Binding-site contacts:
Ligand atom C2 contacts residue TYR149 of chain 1.A at 3.6 Å (hydrophobic).
Ligand atom C8 contacts residue ARG155 of chain 1.A at 3.2 Å.
Ligand atom C6 contacts residue THR151 of chain 1.A at 3.9 Å.
Ligand atom O7 contacts residue ASP99 of chain 1.A at 2.8 Å (salt-bridge).
Ligand atom C8 contacts residue THR151 of chain 1.A at 3.7 Å.
Ligand atom O1 contacts residue ASP99 of chain 1.A at 3.4 Å.
Ligand atom O6 contacts residue ARG155 of chain 1.A at 3.1 Å (salt-bridge).
Ligand atom C3 contacts residue PHE125 of chain 1.A at 3.6 Å (hydrophobic).
Ligand atom O1 contacts residue TYR149 of chain 1.A at 3.9 Å.
Ligand atom N2 contacts residue GLY152 of chain 1.A at 3.8 Å.
Ligand atom C7 contacts residue TYR149 of chain 1.A at 3.8 Å (hydrophobic).
Ligand atom C1 contacts residue ASN150 of chain 1.A at 3.8 Å.
Ligand atom C5 contacts residue TYR102 of chain 1.A at 4.0 Å (hydrophobic).
Ligand atom C6 contacts residue TYR102 of chain 1.A at 3.6 Å (hydrophobic).
Ligand atom C8 contacts residue TYR149 of chain 1.A at 3.2 Å (hydrophobic).
Ligand atom O7 contacts residue GLY154 of chain 1.A at 3.1 Å (h-bond).
Ligand atom O6 contacts residue THR151 of chain 1.A at 3.2 Å (h-bond).
Ligand atom C1 contacts residue TYR149 of chain 1.A at 3.5 Å (hydrophobic).
Ligand atom C6 contacts residue PHE125 of chain 1.A at 3.9 Å (hydrophobic).
Ligand atom C4 contacts residue TYR102 of chain 1.A at 3.8 Å (hydrophobic).
Ligand atom C7 contacts residue HIS103 of chain 1.A at 3.9 Å.
Ligand atom O7 contacts residue HIS103 of chain 1.A at 3.1 Å.
Ligand atom C5 contacts residue GLY152 of chain 1.A at 3.9 Å.
Ligand atom O4 contacts residue PHE125 of chain 1.A at 3.8 Å.
Ligand atom O6 contacts residue HIS103 of chain 1.A at 3.1 Å.
Ligand atom O5 contacts residue PHE125 of chain 1.A at 3.4 Å.
Ligand atom C8 contacts residue GLN97 of chain 1.A at 3.7 Å.
Ligand atom O7 contacts residue VAL98 of chain 1.A at 3.8 Å.
Ligand atom C7 contacts residue GLY152 of chain 1.A at 3.4 Å.
Ligand atom C6 contacts residue ARG155 of chain 1.A at 3.9 Å.
Ligand atom O3 contacts residue HIS103 of chain 1.A at 3.1 Å (h-bond).
Ligand atom O4 contacts residue GLY152 of chain 1.A at 3.5 Å.
Ligand atom O5 contacts residue ASN150 of chain 1.A at 3.8 Å.
Ligand atom O3 contacts residue PHE125 of chain 1.A at 3.3 Å.
Ligand atom O5 contacts residue TYR102 of chain 1.A at 3.7 Å.
Ligand atom C7 contacts residue ASP99 of chain 1.A at 3.8 Å.
Ligand atom O7 contacts residue GLY152 of chain 1.A at 3.3 Å.
Ligand atom O7 contacts residue ASP153 of chain 1.A at 3.5 Å (salt-bridge).
Ligand atom N2 contacts residue TYR149 of chain 1.A at 2.8 Å (h-bond).
Ligand atom C1 contacts residue TYR102 of chain 1.A at 3.9 Å (hydrophobic).

This protein binds this small molecule.
Small molecule (SMILES): CC(=O)N[C@@H]1[C@@H](O)[C@H](O[C@@H]2O[C@H](CO)[C@@H](O)[C@H](O)[C@H]2NC(C)=O)[C@@H](CO)O[C@H]1O

Sequence of chain 1.A:
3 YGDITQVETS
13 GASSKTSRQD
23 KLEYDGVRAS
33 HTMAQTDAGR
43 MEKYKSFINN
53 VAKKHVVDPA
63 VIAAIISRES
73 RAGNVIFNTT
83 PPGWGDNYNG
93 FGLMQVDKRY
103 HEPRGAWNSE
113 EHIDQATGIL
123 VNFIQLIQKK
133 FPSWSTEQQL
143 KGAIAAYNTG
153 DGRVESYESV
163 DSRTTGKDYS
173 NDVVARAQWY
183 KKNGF